The protein below binds the small molecule below.
Small molecule (SMILES): CC[C@H](C)[C@H](N)C(=O)N1CCC[C@H]1C(=O)N[C@@H](CC(=O)O)C(=O)N[C@@H](CCSC)C(=O)N[C@H](C=O)CCC(=O)O

Sequence of chain 1.A:
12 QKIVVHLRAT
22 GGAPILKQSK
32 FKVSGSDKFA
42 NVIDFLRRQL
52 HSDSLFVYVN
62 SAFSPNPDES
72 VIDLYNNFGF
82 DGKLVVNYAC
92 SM

Binding-site contacts:
Ligand atom CG contacts residue PHE32 of chain 1.A at 4.1 Å (hydrophobic).
Ligand atom C contacts residue LYS33 of chain 1.A at 4.0 Å.
Ligand atom CG contacts residue LYS31 of chain 1.A at 3.5 Å.
Ligand atom CG contacts residue VAL34 of chain 1.A at 4.4 Å (hydrophobic).
Ligand atom O contacts residue PHE32 of chain 1.A at 3.6 Å.
Ligand atom N contacts residue LYS33 of chain 1.A at 4.4 Å.
Ligand atom O contacts residue LYS33 of chain 1.A at 2.9 Å (salt-bridge).
Ligand atom N contacts residue LYS33 of chain 1.A at 3.1 Å (salt-bridge).
Ligand atom O contacts residue LYS33 of chain 1.A at 4.3 Å.
Ligand atom OE2 contacts residue ASP38 of chain 1.A at 3.2 Å (salt-bridge).
Ligand atom N contacts residue PHE32 of chain 1.A at 3.5 Å.
Ligand atom CB contacts residue PHE32 of chain 1.A at 4.0 Å (hydrophobic).
Ligand atom OD1 contacts residue LYS33 of chain 1.A at 3.4 Å.
Ligand atom CB contacts residue PHE32 of chain 1.A at 3.5 Å (hydrophobic).
Ligand atom CG contacts residue LYS33 of chain 1.A at 4.0 Å.
Ligand atom CE contacts residue VAL34 of chain 1.A at 3.5 Å (hydrophobic).
Ligand atom SD contacts residue PHE46 of chain 1.A at 3.4 Å.
Ligand atom CB contacts residue VAL34 of chain 1.A at 3.7 Å (hydrophobic).
Ligand atom CE contacts residue PHE46 of chain 1.A at 3.5 Å (hydrophobic).
Ligand atom C contacts residue PHE32 of chain 1.A at 4.1 Å (hydrophobic).
Ligand atom CA contacts residue PHE32 of chain 1.A at 3.8 Å (hydrophobic).
Ligand atom CD contacts residue VAL34 of chain 1.A at 3.8 Å (hydrophobic).
Ligand atom CD contacts residue ASP38 of chain 1.A at 4.1 Å.
Ligand atom CB contacts residue LYS33 of chain 1.A at 3.8 Å.
Ligand atom CG contacts residue PHE46 of chain 1.A at 3.8 Å (hydrophobic).
Ligand atom OE1 contacts residue VAL34 of chain 1.A at 3.7 Å.
Ligand atom CA contacts residue LYS33 of chain 1.A at 3.8 Å.
Ligand atom CB contacts residue LYS31 of chain 1.A at 3.3 Å.
Ligand atom CE contacts residue PHE32 of chain 1.A at 4.0 Å (hydrophobic).
Ligand atom C contacts residue PHE32 of chain 1.A at 4.2 Å (hydrophobic).
Ligand atom C contacts residue LYS33 of chain 1.A at 3.8 Å.
Ligand atom CA contacts residue LYS33 of chain 1.A at 4.0 Å.
Ligand atom OE2 contacts residue VAL34 of chain 1.A at 3.2 Å.
Ligand atom SD contacts residue VAL34 of chain 1.A at 4.0 Å.
Ligand atom CG contacts residue PHE32 of chain 1.A at 4.1 Å (hydrophobic).
Ligand atom OE2 contacts residue ASN42 of chain 1.A at 4.3 Å.
Ligand atom CG2 contacts residue LYS33 of chain 1.A at 4.3 Å.
Ligand atom OE1 contacts residue ASP38 of chain 1.A at 4.1 Å.
Ligand atom CB contacts residue LYS33 of chain 1.A at 4.2 Å.